The small molecule below binds the protein below.
Small molecule (SMILES): COc1ccc2c(c1)nc(Cl)n2-c1ccc(C=O)cc1

Sequence of chain 2.A:
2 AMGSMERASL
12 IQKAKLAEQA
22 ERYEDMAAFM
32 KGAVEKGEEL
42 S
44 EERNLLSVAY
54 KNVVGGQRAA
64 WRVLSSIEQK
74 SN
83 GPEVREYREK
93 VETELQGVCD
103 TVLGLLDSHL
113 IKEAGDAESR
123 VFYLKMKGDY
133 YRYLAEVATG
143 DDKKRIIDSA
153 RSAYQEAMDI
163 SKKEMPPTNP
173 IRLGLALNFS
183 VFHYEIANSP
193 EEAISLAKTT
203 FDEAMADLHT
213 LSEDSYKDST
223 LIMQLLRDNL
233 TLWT

Binding-site contacts:
Ligand atom C20 contacts residue GLY176 of chain 2.A at 3.8 Å.
Ligand atom O12 contacts residue ASP220 of chain 2.A at 3.2 Å (salt-bridge).
Ligand atom C02 contacts residue LYS127 of chain 2.A at 1.4 Å.
Ligand atom C08 contacts residue UOT1 of chain 2.D at 0.4 Å.
Ligand atom C03 contacts residue UOT1 of chain 2.D at 0.2 Å.
Ligand atom C20 contacts residue PRO172 of chain 2.A at 3.5 Å (hydrophobic).
Ligand atom C11 contacts residue ASP220 of chain 2.A at 3.9 Å.
Ligand atom C14 contacts residue ASP220 of chain 2.A at 3.7 Å.
Ligand atom N07 contacts residue UOT1 of chain 2.D at 0.5 Å (h-bond).
Ligand atom C08 contacts residue PRO172 of chain 2.A at 3.8 Å (hydrophobic).
Ligand atom C15 contacts residue UOT1 of chain 2.D at 0.5 Å.
Ligand atom C11 contacts residue UOT1 of chain 2.D at 2.0 Å.
Ligand atom C03 contacts residue LYS127 of chain 2.A at 2.5 Å.
Ligand atom C17 contacts residue ILE224 of chain 2.A at 3.9 Å (hydrophobic).
Ligand atom C06 contacts residue UOT1 of chain 2.D at 0.4 Å.
Ligand atom C13 contacts residue UOT1 of chain 2.D at 4.0 Å.
Ligand atom C20 contacts residue LYS127 of chain 2.A at 2.8 Å.
Ligand atom CL1 contacts residue UOT1 of chain 2.D at 0.8 Å.
Ligand atom C19 contacts residue ILE224 of chain 2.A at 4.0 Å (hydrophobic).
Ligand atom C20 contacts residue UOT1 of chain 2.D at 0.2 Å.
Ligand atom C09 contacts residue PRO172 of chain 2.A at 3.5 Å (hydrophobic).
Ligand atom C17 contacts residue UOT1 of chain 2.D at 0.5 Å.
Ligand atom N16 contacts residue UOT1 of chain 2.D at 0.5 Å.
Ligand atom O12 contacts residue UOT1 of chain 2.D at 3.3 Å (h-bond).
Ligand atom C05 contacts residue UOT1 of chain 2.D at 0.4 Å.
Ligand atom C09 contacts residue UOT1 of chain 2.D at 0.8 Å.
Ligand atom C04 contacts residue LYS127 of chain 2.A at 3.7 Å.
Ligand atom C11 contacts residue PRO172 of chain 2.A at 4.0 Å (hydrophobic).
Ligand atom C04 contacts residue UOT1 of chain 2.D at 0.2 Å.
Ligand atom C03 contacts residue ILE8 of chain 2.B at 3.8 Å (hydrophobic).
Ligand atom C19 contacts residue PRO172 of chain 2.A at 3.3 Å (hydrophobic).
Ligand atom CL1 contacts residue ILE8 of chain 2.B at 3.8 Å.
Ligand atom N07 contacts residue ILE224 of chain 2.A at 4.0 Å.
Ligand atom C10 contacts residue UOT1 of chain 2.D at 1.4 Å.
Ligand atom C02 contacts residue UOT1 of chain 2.D at 0.1 Å.
Ligand atom C14 contacts residue UOT1 of chain 2.D at 1.2 Å.
Ligand atom C10 contacts residue PRO172 of chain 2.A at 3.6 Å (hydrophobic).
Ligand atom C05 contacts residue ILE8 of chain 2.B at 4.0 Å (hydrophobic).
Ligand atom C04 contacts residue ILE8 of chain 2.B at 3.5 Å (hydrophobic).
Ligand atom C19 contacts residue UOT1 of chain 2.D at 0.3 Å.

Sequence of chain 2.B:
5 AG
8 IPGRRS